Sequence of chain 2.E:
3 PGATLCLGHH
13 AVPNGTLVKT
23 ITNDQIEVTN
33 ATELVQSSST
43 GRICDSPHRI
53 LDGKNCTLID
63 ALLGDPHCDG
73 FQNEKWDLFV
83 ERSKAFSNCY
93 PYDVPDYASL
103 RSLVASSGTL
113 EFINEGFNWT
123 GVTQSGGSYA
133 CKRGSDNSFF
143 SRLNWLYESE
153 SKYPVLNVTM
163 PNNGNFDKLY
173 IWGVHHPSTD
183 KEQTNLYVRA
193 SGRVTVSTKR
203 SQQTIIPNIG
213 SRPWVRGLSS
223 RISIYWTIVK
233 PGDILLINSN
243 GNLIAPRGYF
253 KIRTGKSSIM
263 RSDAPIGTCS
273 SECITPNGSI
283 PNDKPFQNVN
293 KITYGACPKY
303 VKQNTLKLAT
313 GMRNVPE

Sequence of chain 2.F:
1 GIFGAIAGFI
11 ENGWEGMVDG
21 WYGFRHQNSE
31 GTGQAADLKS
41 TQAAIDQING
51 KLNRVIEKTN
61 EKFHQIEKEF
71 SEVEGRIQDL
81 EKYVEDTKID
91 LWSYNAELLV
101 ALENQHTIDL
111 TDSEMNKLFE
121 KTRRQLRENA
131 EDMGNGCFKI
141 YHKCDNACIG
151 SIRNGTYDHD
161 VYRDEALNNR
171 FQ

A protein and the small-molecule ligand that binds it are described below.
Small molecule (SMILES): CC(=O)N[C@H]1[C@H](O[C@H]2[C@H](O)[C@@H](NC(C)=O)CO[C@@H]2CO)O[C@H](CO)[C@@H](O)[C@@H]1O

Binding-site contacts:
Ligand atom O5 contacts residue VAL291 of chain 2.E at 4.4 Å.
Ligand atom C5 contacts residue ASN279 of chain 2.E at 3.6 Å.
Ligand atom O7 contacts residue ASN279 of chain 2.E at 2.9 Å (h-bond).
Ligand atom C8 contacts residue SER39 of chain 2.E at 3.5 Å.
Ligand atom C7 contacts residue VAL291 of chain 2.E at 4.3 Å (hydrophobic).
Ligand atom O5 contacts residue ASN279 of chain 2.E at 2.3 Å (h-bond).
Ligand atom C2 contacts residue ASN279 of chain 2.E at 2.5 Å.
Ligand atom C8 contacts residue LYS293 of chain 2.E at 3.6 Å.
Ligand atom C2 contacts residue VAL291 of chain 2.E at 4.0 Å (hydrophobic).
Ligand atom N2 contacts residue VAL291 of chain 2.E at 3.6 Å.
Ligand atom C5 contacts residue ASN292 of chain 2.E at 3.9 Å.
Ligand atom C1 contacts residue VAL291 of chain 2.E at 3.5 Å (hydrophobic).
Ligand atom C8 contacts residue ASN279 of chain 2.E at 4.4 Å.
Ligand atom C3 contacts residue ASN279 of chain 2.E at 3.8 Å.
Ligand atom C8 contacts residue VAL291 of chain 2.E at 4.2 Å (hydrophobic).
Ligand atom C4 contacts residue ASN279 of chain 2.E at 4.2 Å.
Ligand atom C8 contacts residue GLU69 of chain 2.F at 3.5 Å.
Ligand atom C6 contacts residue GLU69 of chain 2.F at 4.5 Å.
Ligand atom C1 contacts residue ASN279 of chain 2.E at 1.4 Å.
Ligand atom C6 contacts residue ASN292 of chain 2.E at 4.0 Å.
Ligand atom C1 contacts residue ASN292 of chain 2.E at 4.2 Å.
Ligand atom O5 contacts residue ASN292 of chain 2.E at 3.8 Å.
Ligand atom C5 contacts residue VAL291 of chain 2.E at 4.4 Å (hydrophobic).
Ligand atom N2 contacts residue ASN279 of chain 2.E at 2.9 Å (h-bond).
Ligand atom C7 contacts residue ASN279 of chain 2.E at 3.1 Å.
Ligand atom C3 contacts residue VAL291 of chain 2.E at 4.2 Å (hydrophobic).